Binding-site contacts:
Ligand atom O contacts residue GLY174 of chain 1.C at 4.4 Å.
Ligand atom N2 contacts residue GLY11 of chain 1.C at 2.8 Å (h-bond).
Ligand atom CB contacts residue GLY159 of chain 1.C at 3.8 Å.
Ligand atom CA contacts residue SER172 of chain 1.C at 4.1 Å.
Ligand atom CA contacts residue ALA160 of chain 1.C at 4.5 Å (hydrophobic).
Ligand atom N2 contacts residue LYS12 of chain 1.C at 4.0 Å.
Ligand atom C contacts residue VAL173 of chain 1.C at 3.2 Å (hydrophobic).
Ligand atom O contacts residue LEU164 of chain 1.C at 2.9 Å.
Ligand atom N2 contacts residue VAL173 of chain 1.C at 3.7 Å.
Ligand atom O contacts residue VAL173 of chain 1.C at 3.8 Å.
Ligand atom N contacts residue VAL173 of chain 1.C at 3.3 Å (h-bond).
Ligand atom CB contacts residue VAL173 of chain 1.C at 4.0 Å (hydrophobic).
Ligand atom CD contacts residue ALA160 of chain 1.C at 3.7 Å (hydrophobic).
Ligand atom O contacts residue GLY11 of chain 1.C at 3.0 Å (h-bond).
Ligand atom CD contacts residue LEU164 of chain 1.C at 4.2 Å (hydrophobic).
Ligand atom C contacts residue CYS158 of chain 1.C at 3.6 Å (hydrophobic).
Ligand atom CA contacts residue GLY174 of chain 1.C at 4.5 Å.
Ligand atom O contacts residue SER172 of chain 1.C at 2.9 Å (h-bond).
Ligand atom N2 contacts residue GLY174 of chain 1.C at 3.6 Å.
Ligand atom C contacts residue LEU164 of chain 1.C at 3.6 Å (hydrophobic).
Ligand atom CD contacts residue SER172 of chain 1.C at 4.3 Å.
Ligand atom CA contacts residue VAL173 of chain 1.C at 2.8 Å (hydrophobic).
Ligand atom CA contacts residue CYS158 of chain 1.C at 3.8 Å (hydrophobic).
Ligand atom N contacts residue LEU164 of chain 1.C at 4.2 Å.
Ligand atom C contacts residue SER172 of chain 1.C at 3.8 Å.
Ligand atom CA contacts residue LEU164 of chain 1.C at 4.4 Å (hydrophobic).
Ligand atom N2 contacts residue CYS158 of chain 1.C at 2.6 Å (h-bond).
Ligand atom CG contacts residue ALA160 of chain 1.C at 3.3 Å (hydrophobic).
Ligand atom CB contacts residue ALA160 of chain 1.C at 3.6 Å (hydrophobic).
Ligand atom CG contacts residue GLY159 of chain 1.C at 4.5 Å.
Ligand atom CB contacts residue CYS158 of chain 1.C at 3.5 Å (hydrophobic).
Ligand atom N contacts residue SER172 of chain 1.C at 3.3 Å (h-bond).
Ligand atom N2 contacts residue LEU164 of chain 1.C at 4.2 Å.
Ligand atom C contacts residue GLY11 of chain 1.C at 3.3 Å.
Ligand atom C contacts residue GLY174 of chain 1.C at 4.0 Å.
Ligand atom N2 contacts residue TYR17 of chain 1.C at 4.1 Å.

A small-molecule ligand and the protein it binds are described below.
Small molecule (SMILES): NC(=O)[C@@H]1CCCN1

Sequence of chain 1.C:
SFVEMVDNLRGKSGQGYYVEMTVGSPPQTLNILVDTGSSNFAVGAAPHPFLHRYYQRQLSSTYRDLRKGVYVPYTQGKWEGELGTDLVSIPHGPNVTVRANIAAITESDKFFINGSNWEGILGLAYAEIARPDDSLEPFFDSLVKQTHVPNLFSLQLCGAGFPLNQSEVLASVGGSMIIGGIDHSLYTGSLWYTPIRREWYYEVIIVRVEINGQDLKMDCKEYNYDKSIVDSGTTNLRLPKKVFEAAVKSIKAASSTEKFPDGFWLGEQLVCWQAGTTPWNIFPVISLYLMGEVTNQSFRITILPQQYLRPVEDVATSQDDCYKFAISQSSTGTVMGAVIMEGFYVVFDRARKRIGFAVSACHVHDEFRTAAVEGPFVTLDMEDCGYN